Sequence of chain 32.D:
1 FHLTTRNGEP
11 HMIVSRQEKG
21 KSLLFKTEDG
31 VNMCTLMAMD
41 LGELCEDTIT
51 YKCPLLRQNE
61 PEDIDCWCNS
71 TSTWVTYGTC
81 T

Binding-site contacts:
Ligand atom C6 contacts residue ASN69 of chain 32.D at 4.4 Å.
Ligand atom C5 contacts residue MET33 of chain 32.D at 3.7 Å (hydrophobic).
Ligand atom C1 contacts residue ASN69 of chain 32.D at 2.7 Å.
Ligand atom O1 contacts residue ASN69 of chain 32.D at 2.1 Å (h-bond).
Ligand atom C2 contacts residue ASN69 of chain 32.D at 4.2 Å.
Ligand atom C2 contacts residue VAL31 of chain 32.D at 4.0 Å (hydrophobic).
Ligand atom C4 contacts residue NAG1 of chain 32.X at 3.2 Å.
Ligand atom O6 contacts residue NAG1 of chain 32.X at 3.0 Å.
Ligand atom C6 contacts residue NAG1 of chain 32.X at 4.3 Å.
Ligand atom C7 contacts residue ASN69 of chain 32.D at 3.8 Å.
Ligand atom N2 contacts residue VAL31 of chain 32.D at 4.0 Å.
Ligand atom O7 contacts residue ASN69 of chain 32.D at 3.8 Å.
Ligand atom O4 contacts residue VAL31 of chain 32.D at 3.3 Å.
Ligand atom O4 contacts residue NAG1 of chain 32.X at 3.0 Å.
Ligand atom O5 contacts residue MET33 of chain 32.D at 4.2 Å.
Ligand atom O1 contacts residue MET33 of chain 32.D at 3.9 Å.
Ligand atom C8 contacts residue ASN69 of chain 32.D at 3.4 Å.
Ligand atom O1 contacts residue VAL31 of chain 32.D at 3.4 Å (h-bond).
Ligand atom C3 contacts residue VAL31 of chain 32.D at 3.0 Å (hydrophobic).
Ligand atom C6 contacts residue MET33 of chain 32.D at 3.5 Å (hydrophobic).
Ligand atom C5 contacts residue VAL31 of chain 32.D at 4.2 Å (hydrophobic).
Ligand atom O3 contacts residue VAL31 of chain 32.D at 3.6 Å.
Ligand atom O1 contacts residue SER70 of chain 32.D at 4.2 Å.
Ligand atom N2 contacts residue ASN69 of chain 32.D at 4.3 Å.
Ligand atom C4 contacts residue VAL31 of chain 32.D at 3.8 Å (hydrophobic).
Ligand atom C6 contacts residue LEU24 of chain 32.D at 4.5 Å (hydrophobic).
Ligand atom C1 contacts residue VAL31 of chain 32.D at 4.3 Å (hydrophobic).
Ligand atom O5 contacts residue ASN69 of chain 32.D at 2.8 Å (h-bond).
Ligand atom O3 contacts residue NAG1 of chain 32.X at 2.6 Å (h-bond).
Ligand atom C8 contacts residue ARG57 of chain 32.D at 4.2 Å.
Ligand atom C7 contacts residue SER70 of chain 32.D at 4.4 Å.
Ligand atom C8 contacts residue SER70 of chain 32.D at 3.7 Å.
Ligand atom C3 contacts residue NAG1 of chain 32.X at 3.7 Å.
Ligand atom C5 contacts residue ASN69 of chain 32.D at 3.7 Å.
Ligand atom C5 contacts residue NAG1 of chain 32.X at 4.4 Å.

A protein and the small-molecule ligand that binds it are described below.
Small molecule (SMILES): CC(=O)N[C@@H]1[C@@H](O)[C@H](O)[C@@H](CO)O[C@H]1O